This protein binds this small molecule.
Small molecule (SMILES): CC[C@H]1OC(=O)[C@H](C)[C@@H](O)[C@H](C)[C@@H](O)[C@@H](C)C[C@@H](C)C(=O)[C@H](C)[C@@H](O)[C@H]1C

Binding-site contacts:
Ligand atom C25 contacts residue HEM1 of chain 1.EA at 3.7 Å.
Ligand atom C14 contacts residue LEU387 of chain 1.C at 4.1 Å (hydrophobic).
Ligand atom C8 contacts residue HEM1 of chain 1.EA at 3.9 Å.
Ligand atom C2 contacts residue LEU387 of chain 1.C at 4.0 Å (hydrophobic).
Ligand atom C15 contacts residue MET74 of chain 1.C at 3.8 Å (hydrophobic).
Ligand atom O17 contacts residue PHE75 of chain 1.C at 4.2 Å.
Ligand atom O16 contacts residue LEU387 of chain 1.C at 3.5 Å.
Ligand atom C11 contacts residue LEU85 of chain 1.C at 4.1 Å (hydrophobic).
Ligand atom C15 contacts residue PHE75 of chain 1.C at 4.2 Å (hydrophobic).
Ligand atom C18 contacts residue PHE75 of chain 1.C at 3.6 Å (hydrophobic).
Ligand atom C20 contacts residue LEU170 of chain 1.C at 3.5 Å (hydrophobic).
Ligand atom O17 contacts residue LEU85 of chain 1.C at 3.5 Å.
Ligand atom O17 contacts residue PHE287 of chain 1.C at 3.7 Å.
Ligand atom C4 contacts residue LEU170 of chain 1.C at 4.1 Å (hydrophobic).
Ligand atom C20 contacts residue MET169 of chain 1.C at 3.9 Å (hydrophobic).
Ligand atom O19 contacts residue GOL1 of chain 1.GA at 3.4 Å.
Ligand atom C5 contacts residue GOL1 of chain 1.GA at 3.5 Å.
Ligand atom C22 contacts residue GOL1 of chain 1.GA at 4.0 Å.
Ligand atom C23 contacts residue THR239 of chain 1.C at 3.6 Å.
Ligand atom O19 contacts residue FMT1 of chain 1.JA at 4.0 Å.
Ligand atom C25 contacts residue VAL282 of chain 1.C at 4.0 Å (hydrophobic).
Ligand atom C23 contacts residue ALA235 of chain 1.C at 3.7 Å (hydrophobic).
Ligand atom C14 contacts residue VAL282 of chain 1.C at 4.0 Å (hydrophobic).
Ligand atom C9 contacts residue HEM1 of chain 1.EA at 3.9 Å.
Ligand atom C8 contacts residue ALA235 of chain 1.C at 4.1 Å (hydrophobic).
Ligand atom O26 contacts residue HEM1 of chain 1.EA at 3.7 Å.
Ligand atom O21 contacts residue ILE234 of chain 1.C at 3.7 Å.
Ligand atom C7 contacts residue ALA235 of chain 1.C at 4.2 Å (hydrophobic).
Ligand atom C23 contacts residue HEM1 of chain 1.EA at 3.8 Å.
Ligand atom C15 contacts residue LEU387 of chain 1.C at 4.2 Å (hydrophobic).
Ligand atom C1 contacts residue LEU387 of chain 1.C at 4.2 Å (hydrophobic).
Ligand atom C15 contacts residue SER286 of chain 1.C at 3.8 Å.
Ligand atom C20 contacts residue ILE234 of chain 1.C at 4.1 Å (hydrophobic).
Ligand atom O21 contacts residue GOL1 of chain 1.GA at 2.8 Å (h-bond).
Ligand atom C27 contacts residue ILE388 of chain 1.C at 3.9 Å (hydrophobic).
Ligand atom C18 contacts residue LEU387 of chain 1.C at 3.8 Å (hydrophobic).
Ligand atom C15 contacts residue PHE287 of chain 1.C at 4.1 Å (hydrophobic).
Ligand atom O24 contacts residue LEU85 of chain 1.C at 3.3 Å.
Ligand atom O24 contacts residue HEM1 of chain 1.EA at 3.4 Å.
Ligand atom O26 contacts residue LEU85 of chain 1.C at 3.2 Å.

Sequence of chain 1.C:
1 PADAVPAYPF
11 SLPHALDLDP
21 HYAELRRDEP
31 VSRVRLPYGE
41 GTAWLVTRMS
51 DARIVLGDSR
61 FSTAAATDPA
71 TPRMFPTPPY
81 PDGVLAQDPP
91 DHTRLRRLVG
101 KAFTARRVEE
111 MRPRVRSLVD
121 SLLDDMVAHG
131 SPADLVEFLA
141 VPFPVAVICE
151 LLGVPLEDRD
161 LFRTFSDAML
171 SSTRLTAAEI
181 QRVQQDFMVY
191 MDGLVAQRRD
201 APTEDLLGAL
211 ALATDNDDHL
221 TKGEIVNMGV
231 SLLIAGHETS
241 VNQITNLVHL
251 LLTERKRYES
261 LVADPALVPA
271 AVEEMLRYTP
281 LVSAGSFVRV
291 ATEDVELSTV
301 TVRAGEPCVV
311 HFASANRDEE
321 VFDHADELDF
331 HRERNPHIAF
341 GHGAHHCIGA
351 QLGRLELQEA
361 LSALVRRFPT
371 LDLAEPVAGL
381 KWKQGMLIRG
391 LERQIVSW